Sequence of chain 1.A:
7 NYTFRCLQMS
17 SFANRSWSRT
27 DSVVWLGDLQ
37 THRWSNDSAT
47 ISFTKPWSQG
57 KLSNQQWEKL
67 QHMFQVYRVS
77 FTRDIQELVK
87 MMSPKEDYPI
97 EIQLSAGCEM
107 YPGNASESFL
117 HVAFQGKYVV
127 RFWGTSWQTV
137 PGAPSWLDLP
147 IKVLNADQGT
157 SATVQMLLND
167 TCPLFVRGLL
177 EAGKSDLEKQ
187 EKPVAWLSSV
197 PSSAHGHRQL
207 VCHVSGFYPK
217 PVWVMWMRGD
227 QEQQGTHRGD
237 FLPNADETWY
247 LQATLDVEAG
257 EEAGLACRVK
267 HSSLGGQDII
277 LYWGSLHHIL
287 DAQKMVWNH

Binding-site contacts:
Ligand atom C4 contacts residue ASN20 of chain 1.A at 4.2 Å.
Ligand atom O5 contacts residue ASN20 of chain 1.A at 2.4 Å (h-bond).
Ligand atom C5 contacts residue ALA19 of chain 1.A at 4.1 Å (hydrophobic).
Ligand atom O6 contacts residue ALA19 of chain 1.A at 3.9 Å.
Ligand atom C1 contacts residue TRP23 of chain 1.A at 3.9 Å (hydrophobic).
Ligand atom O5 contacts residue TRP23 of chain 1.A at 3.2 Å.
Ligand atom C5 contacts residue ASN20 of chain 1.A at 3.5 Å.
Ligand atom C6 contacts residue ASN20 of chain 1.A at 3.9 Å.
Ligand atom C6 contacts residue ALA19 of chain 1.A at 3.8 Å (hydrophobic).
Ligand atom C1 contacts residue ASN20 of chain 1.A at 1.4 Å.
Ligand atom C7 contacts residue ASN20 of chain 1.A at 3.5 Å.
Ligand atom C3 contacts residue ASN20 of chain 1.A at 3.9 Å.
Ligand atom C2 contacts residue ASN20 of chain 1.A at 2.7 Å.
Ligand atom C5 contacts residue TRP23 of chain 1.A at 4.1 Å (hydrophobic).
Ligand atom O7 contacts residue ASN20 of chain 1.A at 3.1 Å (h-bond).
Ligand atom N2 contacts residue ASN20 of chain 1.A at 3.3 Å (h-bond).
Ligand atom O5 contacts residue ALA19 of chain 1.A at 3.6 Å.

This small molecule binds to this protein.
Small molecule (SMILES): CC(=O)N[C@@H]1[C@@H](O)[C@H](O)[C@@H](CO)O[C@H]1O